The small molecule below binds the protein below.
Small molecule (SMILES): CC(=O)N[C@@H]1[C@@H](O)[C@H](O)[C@@H](CO)O[C@H]1O

Binding-site contacts:
Ligand atom C5 contacts residue ASN491 of chain 1.C at 3.6 Å.
Ligand atom O5 contacts residue ASN491 of chain 1.C at 2.4 Å (h-bond).
Ligand atom C2 contacts residue ASN491 of chain 1.C at 2.5 Å.
Ligand atom C8 contacts residue ASN491 of chain 1.C at 4.2 Å.
Ligand atom C3 contacts residue ASN491 of chain 1.C at 3.8 Å.
Ligand atom C7 contacts residue ASN491 of chain 1.C at 3.1 Å.
Ligand atom C4 contacts residue ASN491 of chain 1.C at 4.2 Å.
Ligand atom C1 contacts residue ASN491 of chain 1.C at 1.4 Å.
Ligand atom N2 contacts residue ASN491 of chain 1.C at 2.9 Å (h-bond).
Ligand atom O7 contacts residue ASN491 of chain 1.C at 2.9 Å (h-bond).

Sequence of chain 1.C:
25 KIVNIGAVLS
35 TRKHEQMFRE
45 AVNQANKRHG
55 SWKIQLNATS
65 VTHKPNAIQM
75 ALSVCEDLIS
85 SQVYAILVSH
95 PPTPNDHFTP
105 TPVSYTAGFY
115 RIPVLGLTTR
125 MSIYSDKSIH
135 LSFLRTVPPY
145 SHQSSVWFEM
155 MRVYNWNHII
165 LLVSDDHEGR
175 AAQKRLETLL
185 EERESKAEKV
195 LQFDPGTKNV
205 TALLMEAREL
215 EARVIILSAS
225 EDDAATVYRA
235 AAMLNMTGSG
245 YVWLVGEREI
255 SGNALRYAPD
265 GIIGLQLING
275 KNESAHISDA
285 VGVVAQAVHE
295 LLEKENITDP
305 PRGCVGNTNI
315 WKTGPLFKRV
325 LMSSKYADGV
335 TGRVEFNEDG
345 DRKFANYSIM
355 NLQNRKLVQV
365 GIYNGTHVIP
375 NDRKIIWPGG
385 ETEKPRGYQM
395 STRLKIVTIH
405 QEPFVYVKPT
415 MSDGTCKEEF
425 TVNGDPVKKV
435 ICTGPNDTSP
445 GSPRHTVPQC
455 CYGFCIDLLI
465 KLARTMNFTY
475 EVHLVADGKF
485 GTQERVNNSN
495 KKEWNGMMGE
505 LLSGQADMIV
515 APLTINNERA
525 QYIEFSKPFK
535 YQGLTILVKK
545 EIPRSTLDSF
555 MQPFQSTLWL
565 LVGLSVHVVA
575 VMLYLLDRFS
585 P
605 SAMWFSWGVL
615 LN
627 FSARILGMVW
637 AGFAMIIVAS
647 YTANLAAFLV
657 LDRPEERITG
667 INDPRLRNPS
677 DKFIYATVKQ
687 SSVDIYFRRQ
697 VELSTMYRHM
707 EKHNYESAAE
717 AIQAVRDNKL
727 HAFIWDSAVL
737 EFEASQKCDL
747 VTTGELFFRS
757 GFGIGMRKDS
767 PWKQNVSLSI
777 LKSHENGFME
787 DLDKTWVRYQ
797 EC